Sequence of chain 1.A:
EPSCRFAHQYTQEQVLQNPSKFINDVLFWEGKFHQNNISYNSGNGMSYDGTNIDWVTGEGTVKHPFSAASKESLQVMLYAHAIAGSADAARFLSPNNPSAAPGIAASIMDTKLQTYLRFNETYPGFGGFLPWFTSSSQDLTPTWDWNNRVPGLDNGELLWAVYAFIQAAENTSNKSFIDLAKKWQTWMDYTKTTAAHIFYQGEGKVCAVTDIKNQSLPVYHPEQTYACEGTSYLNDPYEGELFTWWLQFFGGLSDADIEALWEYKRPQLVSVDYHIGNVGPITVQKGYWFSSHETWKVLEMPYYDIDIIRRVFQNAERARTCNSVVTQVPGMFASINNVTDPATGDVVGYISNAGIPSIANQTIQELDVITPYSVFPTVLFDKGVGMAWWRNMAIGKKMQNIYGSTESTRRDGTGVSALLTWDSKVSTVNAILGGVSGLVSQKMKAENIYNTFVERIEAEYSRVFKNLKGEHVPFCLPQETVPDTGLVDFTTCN

Binding-site contacts:
Ligand atom C6 contacts residue GLN279 of chain 1.A at 3.3 Å.
Ligand atom C1 contacts residue ASN372 of chain 1.A at 1.4 Å.
Ligand atom N2 contacts residue ASN372 of chain 1.A at 3.0 Å (h-bond).
Ligand atom O7 contacts residue ASN372 of chain 1.A at 3.5 Å (h-bond).
Ligand atom C3 contacts residue ASN372 of chain 1.A at 3.8 Å.
Ligand atom C5 contacts residue ASN372 of chain 1.A at 3.7 Å.
Ligand atom O5 contacts residue ASN372 of chain 1.A at 2.3 Å (h-bond).
Ligand atom O7 contacts residue LYS297 of chain 1.A at 2.4 Å (salt-bridge).
Ligand atom O6 contacts residue GLN279 of chain 1.A at 2.6 Å (h-bond).
Ligand atom C7 contacts residue ASN372 of chain 1.A at 3.4 Å.
Ligand atom C4 contacts residue ASN372 of chain 1.A at 4.1 Å.
Ligand atom C8 contacts residue LYS297 of chain 1.A at 4.3 Å.
Ligand atom C2 contacts residue ASN372 of chain 1.A at 2.5 Å.
Ligand atom O6 contacts residue PRO278 of chain 1.A at 3.9 Å.
Ligand atom C7 contacts residue LYS297 of chain 1.A at 3.6 Å.
Ligand atom C8 contacts residue ASN372 of chain 1.A at 3.6 Å.

The protein below binds the small molecule below.
Small molecule (SMILES): CC(=O)N[C@@H]1[C@@H](O)[C@H](O)[C@@H](CO)O[C@H]1O